Sequence of chain 1.A:
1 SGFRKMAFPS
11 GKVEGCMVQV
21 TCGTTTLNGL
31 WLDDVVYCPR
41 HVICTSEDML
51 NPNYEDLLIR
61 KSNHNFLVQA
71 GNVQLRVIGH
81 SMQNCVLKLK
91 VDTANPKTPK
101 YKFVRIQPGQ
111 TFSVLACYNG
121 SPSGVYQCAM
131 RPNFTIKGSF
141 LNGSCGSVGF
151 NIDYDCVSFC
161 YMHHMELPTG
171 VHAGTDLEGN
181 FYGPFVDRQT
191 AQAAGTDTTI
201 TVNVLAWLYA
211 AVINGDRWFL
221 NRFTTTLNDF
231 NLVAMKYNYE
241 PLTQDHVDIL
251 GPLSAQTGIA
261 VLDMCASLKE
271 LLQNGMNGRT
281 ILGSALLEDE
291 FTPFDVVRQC

A protein and the small-molecule ligand that binds it are described below.
Small molecule (SMILES): O=C(O)c1cncc(C#CCC2CCCCC2)c1

Binding-site contacts:
Ligand atom C04 contacts residue THR25 of chain 1.A at 4.1 Å.
Ligand atom C12 contacts residue GLN189 of chain 1.A at 4.1 Å.
Ligand atom C14 contacts residue ASP187 of chain 1.A at 4.1 Å.
Ligand atom C11 contacts residue MET49 of chain 1.A at 3.9 Å (hydrophobic).
Ligand atom C16 contacts residue GLN189 of chain 1.A at 4.2 Å.
Ligand atom C11 contacts residue TYR54 of chain 1.A at 3.5 Å (hydrophobic).
Ligand atom C13 contacts residue HIS41 of chain 1.A at 3.6 Å.
Ligand atom C13 contacts residue ASP187 of chain 1.A at 4.0 Å.
Ligand atom C12 contacts residue MET49 of chain 1.A at 4.0 Å (hydrophobic).
Ligand atom C07 contacts residue CYS44 of chain 1.A at 3.6 Å (hydrophobic).
Ligand atom C10 contacts residue HIS41 of chain 1.A at 3.9 Å.
Ligand atom C17 contacts residue MET49 of chain 1.A at 3.5 Å (hydrophobic).
Ligand atom C17 contacts residue GLN189 of chain 1.A at 3.5 Å.
Ligand atom C14 contacts residue MET165 of chain 1.A at 4.0 Å (hydrophobic).
Ligand atom C07 contacts residue MET49 of chain 1.A at 3.5 Å (hydrophobic).
Ligand atom C08 contacts residue MET49 of chain 1.A at 3.9 Å (hydrophobic).
Ligand atom O03 contacts residue HIS41 of chain 1.A at 4.0 Å.
Ligand atom C09 contacts residue MET49 of chain 1.A at 3.6 Å (hydrophobic).
Ligand atom C09 contacts residue CYS44 of chain 1.A at 3.6 Å (hydrophobic).
Ligand atom C15 contacts residue MET165 of chain 1.A at 4.0 Å (hydrophobic).
Ligand atom O01 contacts residue THR25 of chain 1.A at 3.8 Å.
Ligand atom C08 contacts residue CYS44 of chain 1.A at 4.0 Å (hydrophobic).
Ligand atom C11 contacts residue CYS44 of chain 1.A at 3.9 Å (hydrophobic).
Ligand atom C11 contacts residue ASP187 of chain 1.A at 3.8 Å.
Ligand atom C05 contacts residue THR25 of chain 1.A at 3.7 Å.
Ligand atom O03 contacts residue THR25 of chain 1.A at 4.0 Å.
Ligand atom C02 contacts residue THR25 of chain 1.A at 3.7 Å.
Ligand atom C17 contacts residue ARG188 of chain 1.A at 3.9 Å.
Ligand atom C10 contacts residue CYS44 of chain 1.A at 3.7 Å (hydrophobic).
Ligand atom N06 contacts residue CYS44 of chain 1.A at 3.5 Å (h-bond).
Ligand atom C14 contacts residue HIS41 of chain 1.A at 3.9 Å.
Ligand atom C12 contacts residue ARG188 of chain 1.A at 3.8 Å.
Ligand atom C12 contacts residue ASP187 of chain 1.A at 3.4 Å.
Ligand atom C12 contacts residue TYR54 of chain 1.A at 4.0 Å (hydrophobic).
Ligand atom N06 contacts residue THR25 of chain 1.A at 4.1 Å.
Ligand atom C11 contacts residue HIS41 of chain 1.A at 4.0 Å.
Ligand atom C07 contacts residue THR45 of chain 1.A at 3.2 Å.
Ligand atom C18 contacts residue HIS41 of chain 1.A at 3.9 Å.
Ligand atom N06 contacts residue THR45 of chain 1.A at 3.7 Å.
Ligand atom C10 contacts residue MET49 of chain 1.A at 3.8 Å (hydrophobic).